Sequence of chain 1.C:
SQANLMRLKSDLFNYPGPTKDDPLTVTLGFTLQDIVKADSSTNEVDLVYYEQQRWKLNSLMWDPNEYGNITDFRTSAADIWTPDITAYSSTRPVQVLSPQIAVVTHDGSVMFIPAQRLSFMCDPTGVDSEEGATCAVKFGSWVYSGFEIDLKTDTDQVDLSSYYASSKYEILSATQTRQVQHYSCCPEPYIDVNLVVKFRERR

Sequence of chain 1.D:
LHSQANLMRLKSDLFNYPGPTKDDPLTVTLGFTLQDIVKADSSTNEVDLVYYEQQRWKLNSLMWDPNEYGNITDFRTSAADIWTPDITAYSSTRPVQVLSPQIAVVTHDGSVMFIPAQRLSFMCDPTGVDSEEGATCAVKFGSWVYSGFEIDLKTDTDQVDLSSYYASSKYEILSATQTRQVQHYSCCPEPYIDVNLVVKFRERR

Binding-site contacts:
Ligand atom C7 contacts residue ARG87 of chain 1.C at 3.9 Å.
Ligand atom O1 contacts residue ILE126 of chain 1.C at 3.5 Å.
Ligand atom C3 contacts residue TRP155 of chain 1.D at 3.7 Å (hydrophobic).
Ligand atom O1 contacts residue TRP155 of chain 1.D at 3.4 Å (h-bond).
Ligand atom C4 contacts residue CYS199 of chain 1.D at 3.5 Å (hydrophobic).
Ligand atom C22 contacts residue TRP155 of chain 1.D at 3.8 Å (hydrophobic).
Ligand atom O2 contacts residue SER154 of chain 1.D at 2.5 Å (h-bond).
Ligand atom C13 contacts residue TYR63 of chain 1.C at 3.6 Å (hydrophobic).
Ligand atom C12 contacts residue ILE126 of chain 1.C at 3.8 Å (hydrophobic).
Ligand atom O2 contacts residue TYR203 of chain 1.D at 3.4 Å.
Ligand atom C6 contacts residue MET124 of chain 1.C at 3.3 Å (hydrophobic).
Ligand atom O2 contacts residue TRP155 of chain 1.D at 2.8 Å (h-bond).
Ligand atom C21 contacts residue LYS151 of chain 1.D at 3.9 Å.
Ligand atom C19 contacts residue TYR196 of chain 1.D at 3.5 Å (hydrophobic).
Ligand atom C5 contacts residue VAL116 of chain 1.C at 3.5 Å (hydrophobic).
Ligand atom C13 contacts residue TRP155 of chain 1.D at 3.6 Å (hydrophobic).
Ligand atom C21 contacts residue PHE152 of chain 1.D at 3.5 Å (hydrophobic).
Ligand atom C21 contacts residue GLY153 of chain 1.D at 3.3 Å.
Ligand atom C7 contacts residue MET124 of chain 1.C at 3.8 Å (hydrophobic).
Ligand atom C17 contacts residue SER154 of chain 1.D at 3.7 Å.
Ligand atom C8 contacts residue TRP155 of chain 1.D at 2.6 Å (hydrophobic).
Ligand atom C20 contacts residue TYR101 of chain 1.D at 3.8 Å (hydrophobic).
Ligand atom C9 contacts residue TRP155 of chain 1.D at 3.6 Å (hydrophobic).
Ligand atom C22 contacts residue TYR203 of chain 1.D at 3.5 Å (hydrophobic).
Ligand atom C16 contacts residue SER154 of chain 1.D at 3.6 Å.
Ligand atom C18 contacts residue TRP155 of chain 1.D at 3.8 Å (hydrophobic).
Ligand atom C14 contacts residue TRP155 of chain 1.D at 3.5 Å (hydrophobic).
Ligand atom C15 contacts residue TYR63 of chain 1.C at 3.6 Å (hydrophobic).
Ligand atom C6 contacts residue VAL116 of chain 1.C at 3.4 Å (hydrophobic).
Ligand atom C12 contacts residue TRP155 of chain 1.D at 3.7 Å (hydrophobic).
Ligand atom C20 contacts residue GLY153 of chain 1.D at 3.4 Å.
Ligand atom C20 contacts residue THR99 of chain 1.D at 3.4 Å.
Ligand atom C4 contacts residue TYR203 of chain 1.D at 3.5 Å (hydrophobic).
Ligand atom N1 contacts residue TRP155 of chain 1.D at 3.3 Å (h-bond).
Ligand atom C22 contacts residue CYS198 of chain 1.D at 3.6 Å (hydrophobic).
Ligand atom C7 contacts residue CYS199 of chain 1.D at 3.6 Å (hydrophobic).
Ligand atom C5 contacts residue MET124 of chain 1.C at 3.6 Å (hydrophobic).
Ligand atom C9 contacts residue CYS198 of chain 1.D at 3.8 Å (hydrophobic).
Ligand atom C10 contacts residue ASP205 of chain 1.D at 3.7 Å.
Ligand atom C10 contacts residue TYR196 of chain 1.D at 3.4 Å (hydrophobic).

The protein below binds the small molecule below.
Small molecule (SMILES): CN1[C@@H](C[C@@H](O)c2ccccc2)CCC[C@H]1CC(=O)c1ccccc1